Binding-site contacts:
Ligand atom C8 contacts residue GLY216 of chain 50.E at 2.1 Å.
Ligand atom C3 contacts residue ASN237 of chain 50.E at 3.9 Å.
Ligand atom C5 contacts residue ASN237 of chain 50.E at 3.6 Å.
Ligand atom C4 contacts residue ASN237 of chain 50.E at 4.3 Å.
Ligand atom C7 contacts residue ASN237 of chain 50.E at 3.7 Å.
Ligand atom O7 contacts residue GLY216 of chain 50.E at 3.9 Å.
Ligand atom C7 contacts residue GLY216 of chain 50.E at 2.7 Å.
Ligand atom C2 contacts residue ASN237 of chain 50.E at 2.6 Å.
Ligand atom C7 contacts residue ASN218 of chain 50.E at 3.4 Å.
Ligand atom C8 contacts residue LYS217 of chain 50.E at 3.9 Å.
Ligand atom C1 contacts residue GLY216 of chain 50.E at 4.3 Å.
Ligand atom O7 contacts residue ASN218 of chain 50.E at 3.5 Å (h-bond).
Ligand atom C8 contacts residue ASN218 of chain 50.E at 2.8 Å.
Ligand atom O7 contacts residue NAG1 of chain 50.I at 3.7 Å.
Ligand atom N2 contacts residue ASN218 of chain 50.E at 4.4 Å.
Ligand atom C2 contacts residue GLY216 of chain 50.E at 3.9 Å.
Ligand atom O5 contacts residue ASN237 of chain 50.E at 2.3 Å (h-bond).
Ligand atom C7 contacts residue NAG1 of chain 50.I at 4.4 Å.
Ligand atom C1 contacts residue ASN237 of chain 50.E at 1.4 Å.
Ligand atom O6 contacts residue ASN237 of chain 50.E at 4.4 Å.
Ligand atom N2 contacts residue ASN237 of chain 50.E at 3.1 Å (h-bond).
Ligand atom O7 contacts residue ASN237 of chain 50.E at 3.8 Å.
Ligand atom C8 contacts residue NAG1 of chain 50.I at 4.3 Å.
Ligand atom N2 contacts residue GLY216 of chain 50.E at 2.6 Å (h-bond).

Sequence of chain 50.E:
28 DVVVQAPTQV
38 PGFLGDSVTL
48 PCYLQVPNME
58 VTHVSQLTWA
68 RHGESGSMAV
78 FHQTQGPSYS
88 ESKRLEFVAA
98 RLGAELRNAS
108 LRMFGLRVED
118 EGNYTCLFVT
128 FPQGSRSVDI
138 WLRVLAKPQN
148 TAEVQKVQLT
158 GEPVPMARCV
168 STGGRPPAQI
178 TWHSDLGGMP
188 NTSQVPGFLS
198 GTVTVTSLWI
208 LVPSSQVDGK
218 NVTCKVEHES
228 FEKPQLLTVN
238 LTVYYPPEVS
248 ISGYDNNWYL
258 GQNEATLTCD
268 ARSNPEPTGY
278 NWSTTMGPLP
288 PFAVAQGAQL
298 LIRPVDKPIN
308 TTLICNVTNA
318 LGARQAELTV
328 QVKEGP

A small-molecule ligand and the protein it binds are described below.
Small molecule (SMILES): CC(=O)N[C@H]1[C@H](O[C@H]2[C@H](O)[C@@H](NC(C)=O)CO[C@@H]2CO)O[C@H](CO)[C@@H](O[C@@H]2O[C@H](CO)[C@@H](O)[C@H](O)[C@@H]2O)[C@@H]1O